A small-molecule ligand and the protein it binds are described below.
Small molecule (SMILES): c1cncc(CCCNCCc2ccnc(-n3ccnc3)n2)c1

Sequence of chain 1.B:
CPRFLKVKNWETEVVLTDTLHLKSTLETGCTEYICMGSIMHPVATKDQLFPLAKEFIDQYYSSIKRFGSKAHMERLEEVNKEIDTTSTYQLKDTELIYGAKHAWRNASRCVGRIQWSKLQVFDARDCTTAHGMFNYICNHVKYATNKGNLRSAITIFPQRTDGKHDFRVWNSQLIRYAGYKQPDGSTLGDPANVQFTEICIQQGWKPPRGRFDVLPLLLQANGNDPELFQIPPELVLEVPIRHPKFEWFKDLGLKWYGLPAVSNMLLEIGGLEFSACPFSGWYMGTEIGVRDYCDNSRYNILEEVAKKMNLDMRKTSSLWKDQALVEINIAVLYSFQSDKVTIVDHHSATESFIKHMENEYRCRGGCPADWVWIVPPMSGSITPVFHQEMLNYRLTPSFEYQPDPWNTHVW

Binding-site contacts:
Ligand atom C14 contacts residue GLN182 of chain 1.B at 3.4 Å.
Ligand atom C20 contacts residue HEM1 of chain 1.J at 3.5 Å.
Ligand atom N11 contacts residue HEM1 of chain 1.J at 4.1 Å.
Ligand atom C05 contacts residue HEM1 of chain 1.J at 3.3 Å.
Ligand atom C04 contacts residue VAL271 of chain 1.B at 4.0 Å (hydrophobic).
Ligand atom C6' contacts residue HIS41 of chain 1.B at 4.1 Å.
Ligand atom N01 contacts residue PHE288 of chain 1.B at 4.1 Å.
Ligand atom N19 contacts residue TRP382 of chain 1.B at 4.0 Å.
Ligand atom C04 contacts residue PRO269 of chain 1.B at 3.3 Å (hydrophobic).
Ligand atom C14 contacts residue PRO269 of chain 1.B at 3.7 Å (hydrophobic).
Ligand atom C16 contacts residue GLU296 of chain 1.B at 4.1 Å.
Ligand atom C18 contacts residue VAL271 of chain 1.B at 4.0 Å (hydrophobic).
Ligand atom N13 contacts residue ALA270 of chain 1.B at 3.9 Å.
Ligand atom C6' contacts residue MET40 of chain 1.B at 3.5 Å (hydrophobic).
Ligand atom C17 contacts residue HEM1 of chain 1.J at 3.2 Å.
Ligand atom C12 contacts residue GLU296 of chain 1.B at 4.0 Å.
Ligand atom C02 contacts residue HEM1 of chain 1.J at 3.2 Å.
Ligand atom C04 contacts residue PHE288 of chain 1.B at 4.2 Å (hydrophobic).
Ligand atom N01 contacts residue HEM1 of chain 1.J at 2.4 Å.
Ligand atom C16 contacts residue VAL271 of chain 1.B at 3.7 Å (hydrophobic).
Ligand atom C21 contacts residue HEM1 of chain 1.J at 3.8 Å.
Ligand atom N13 contacts residue PRO269 of chain 1.B at 3.3 Å.
Ligand atom C05 contacts residue PHE288 of chain 1.B at 3.9 Å (hydrophobic).
Ligand atom C18 contacts residue HEM1 of chain 1.J at 3.2 Å.
Ligand atom N11 contacts residue VAL271 of chain 1.B at 3.3 Å.
Ligand atom C15 contacts residue VAL271 of chain 1.B at 4.0 Å (hydrophobic).
Ligand atom N19 contacts residue HEM1 of chain 1.J at 2.7 Å (h-bond).
Ligand atom C5' contacts residue MET40 of chain 1.B at 3.9 Å (hydrophobic).
Ligand atom C2' contacts residue HIS41 of chain 1.B at 3.9 Å.
Ligand atom N1' contacts residue HIS41 of chain 1.B at 3.2 Å (h-bond).
Ligand atom C02 contacts residue VAL271 of chain 1.B at 4.2 Å (hydrophobic).
Ligand atom N11 contacts residue GLU296 of chain 1.B at 3.9 Å.
Ligand atom N13 contacts residue VAL271 of chain 1.B at 3.6 Å.
Ligand atom C14 contacts residue VAL271 of chain 1.B at 4.0 Å (hydrophobic).
Ligand atom C12 contacts residue VAL271 of chain 1.B at 3.2 Å (hydrophobic).
Ligand atom C14 contacts residue ALA270 of chain 1.B at 4.0 Å (hydrophobic).
Ligand atom C05 contacts residue GLY290 of chain 1.B at 4.0 Å.
Ligand atom C15 contacts residue GLN182 of chain 1.B at 3.2 Å.
Ligand atom C6' contacts residue TRP10 of chain 1.A at 3.9 Å (hydrophobic).
Ligand atom N03 contacts residue VAL271 of chain 1.B at 3.6 Å.

Sequence of chain 1.A:
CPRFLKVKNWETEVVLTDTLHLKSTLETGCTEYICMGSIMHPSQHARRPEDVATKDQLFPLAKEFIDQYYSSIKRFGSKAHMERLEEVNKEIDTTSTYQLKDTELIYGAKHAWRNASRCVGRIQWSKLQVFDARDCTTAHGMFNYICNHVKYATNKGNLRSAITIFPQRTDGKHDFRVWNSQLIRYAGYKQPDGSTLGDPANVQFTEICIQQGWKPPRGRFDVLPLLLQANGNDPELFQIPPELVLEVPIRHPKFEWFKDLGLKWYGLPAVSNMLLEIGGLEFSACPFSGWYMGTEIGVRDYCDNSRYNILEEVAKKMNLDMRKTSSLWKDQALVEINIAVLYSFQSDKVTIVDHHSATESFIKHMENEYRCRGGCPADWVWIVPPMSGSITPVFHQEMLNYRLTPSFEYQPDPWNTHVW